Binding-site contacts:
Ligand atom O3 contacts residue TRP274 of chain 1.A at 4.2 Å.
Ligand atom C2 contacts residue HIS109 of chain 1.A at 3.8 Å.
Ligand atom C4 contacts residue TRP274 of chain 1.A at 3.7 Å (hydrophobic).
Ligand atom C5 contacts residue ASP251 of chain 1.A at 3.5 Å.
Ligand atom C6 contacts residue HIS33 of chain 1.A at 3.8 Å.
Ligand atom C6 contacts residue PHE31 of chain 1.A at 4.1 Å (hydrophobic).
Ligand atom C3 contacts residue GLU45 of chain 1.A at 3.7 Å.
Ligand atom C6 contacts residue ASP200 of chain 1.A at 4.2 Å.
Ligand atom C6 contacts residue ASP251 of chain 1.A at 3.5 Å.
Ligand atom C2 contacts residue ASP200 of chain 1.A at 3.5 Å.
Ligand atom C3 contacts residue TRP274 of chain 1.A at 4.0 Å (hydrophobic).
Ligand atom O3 contacts residue TRP46 of chain 1.A at 3.3 Å (h-bond).
Ligand atom O2 contacts residue HIS109 of chain 1.A at 3.3 Å (h-bond).
Ligand atom C5 contacts residue HIS33 of chain 1.A at 4.3 Å.
Ligand atom O2 contacts residue TRP203 of chain 1.A at 4.1 Å.
Ligand atom C4 contacts residue HIS33 of chain 1.A at 3.5 Å.
Ligand atom C1 contacts residue ASP251 of chain 1.A at 3.5 Å.
Ligand atom O3 contacts residue GLU45 of chain 1.A at 2.9 Å (salt-bridge).
Ligand atom O3 contacts residue HIS108 of chain 1.A at 3.1 Å.
Ligand atom O4 contacts residue ASP200 of chain 1.A at 3.7 Å.
Ligand atom C4 contacts residue ASP200 of chain 1.A at 4.2 Å.
Ligand atom O4 contacts residue TYR152 of chain 1.A at 3.2 Å (h-bond).
Ligand atom N5 contacts residue ASP200 of chain 1.A at 2.9 Å (salt-bridge).
Ligand atom C6 contacts residue TRP274 of chain 1.A at 4.0 Å (hydrophobic).
Ligand atom C2 contacts residue TYR152 of chain 1.A at 4.2 Å (hydrophobic).
Ligand atom C2 contacts residue TRP46 of chain 1.A at 4.0 Å (hydrophobic).
Ligand atom N5 contacts residue ASP251 of chain 1.A at 3.4 Å (salt-bridge).
Ligand atom C3 contacts residue HIS108 of chain 1.A at 4.2 Å.
Ligand atom N5 contacts residue ARG234 of chain 1.A at 3.4 Å (salt-bridge).
Ligand atom O2 contacts residue TRP46 of chain 1.A at 3.0 Å (h-bond).
Ligand atom C6 contacts residue TRP198 of chain 1.A at 4.0 Å (hydrophobic).
Ligand atom C1 contacts residue ARG234 of chain 1.A at 4.0 Å.
Ligand atom C3 contacts residue TRP46 of chain 1.A at 4.0 Å (hydrophobic).
Ligand atom C5 contacts residue TRP274 of chain 1.A at 3.8 Å (hydrophobic).
Ligand atom O4 contacts residue HIS33 of chain 1.A at 2.6 Å (h-bond).
Ligand atom C1 contacts residue ASP200 of chain 1.A at 3.2 Å.
Ligand atom C5 contacts residue ASP200 of chain 1.A at 3.9 Å.
Ligand atom O4 contacts residue HIS108 of chain 1.A at 3.1 Å (h-bond).
Ligand atom C4 contacts residue GLU45 of chain 1.A at 4.3 Å.
Ligand atom C4 contacts residue HIS108 of chain 1.A at 4.2 Å.

The small molecule below binds the protein below.
Small molecule (SMILES): C[C@@H]1NC[C@@H](O)[C@H](O)[C@@H]1O

Sequence of chain 1.A:
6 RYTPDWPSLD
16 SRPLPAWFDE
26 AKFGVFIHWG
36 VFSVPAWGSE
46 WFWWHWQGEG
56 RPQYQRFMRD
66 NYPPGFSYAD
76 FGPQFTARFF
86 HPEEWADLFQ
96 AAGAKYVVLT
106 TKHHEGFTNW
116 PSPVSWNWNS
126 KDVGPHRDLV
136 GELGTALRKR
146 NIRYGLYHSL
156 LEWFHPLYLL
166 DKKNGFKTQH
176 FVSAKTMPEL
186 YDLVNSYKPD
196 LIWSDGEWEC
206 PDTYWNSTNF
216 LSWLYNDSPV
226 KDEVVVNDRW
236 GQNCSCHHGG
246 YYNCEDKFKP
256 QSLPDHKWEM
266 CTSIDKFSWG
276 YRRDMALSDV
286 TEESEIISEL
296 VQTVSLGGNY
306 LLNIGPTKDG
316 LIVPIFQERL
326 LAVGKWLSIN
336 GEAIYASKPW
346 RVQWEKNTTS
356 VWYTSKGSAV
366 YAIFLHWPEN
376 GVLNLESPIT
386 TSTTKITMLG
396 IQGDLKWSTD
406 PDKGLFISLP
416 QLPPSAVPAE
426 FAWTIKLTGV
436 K